Sequence of chain 31.C:
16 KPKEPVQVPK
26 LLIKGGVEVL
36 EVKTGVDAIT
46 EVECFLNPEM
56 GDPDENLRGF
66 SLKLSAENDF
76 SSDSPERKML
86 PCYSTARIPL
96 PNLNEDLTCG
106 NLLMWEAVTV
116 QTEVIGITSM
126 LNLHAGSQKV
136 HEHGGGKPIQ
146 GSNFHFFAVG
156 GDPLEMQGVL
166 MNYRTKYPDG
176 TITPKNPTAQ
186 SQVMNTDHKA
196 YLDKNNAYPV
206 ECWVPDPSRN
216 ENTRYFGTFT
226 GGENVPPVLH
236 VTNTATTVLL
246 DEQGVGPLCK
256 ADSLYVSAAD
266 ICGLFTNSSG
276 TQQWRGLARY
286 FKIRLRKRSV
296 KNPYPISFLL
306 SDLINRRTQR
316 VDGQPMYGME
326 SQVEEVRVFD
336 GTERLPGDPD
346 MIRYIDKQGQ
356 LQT

Binding-site contacts:
Ligand atom C6 contacts residue ASN272 of chain 31.B at 3.6 Å.
Ligand atom O10 contacts residue PHE75 of chain 31.C at 3.0 Å.
Ligand atom C10 contacts residue GLN278 of chain 31.B at 4.0 Å.
Ligand atom C11 contacts residue HIS138 of chain 31.A at 3.5 Å.
Ligand atom C1 contacts residue LYS68 of chain 31.B at 3.7 Å.
Ligand atom O1B contacts residue ASN272 of chain 31.B at 3.4 Å (h-bond).
Ligand atom C1 contacts residue SER274 of chain 31.B at 3.7 Å.
Ligand atom C11 contacts residue PHE75 of chain 31.C at 2.3 Å (hydrophobic).
Ligand atom O1A contacts residue LYS68 of chain 31.B at 2.9 Å.
Ligand atom O1A contacts residue SER274 of chain 31.B at 2.6 Å (h-bond).
Ligand atom C11 contacts residue SER274 of chain 31.B at 4.0 Å.
Ligand atom C9 contacts residue LYS68 of chain 31.B at 3.8 Å.
Ligand atom C8 contacts residue GLN278 of chain 31.B at 3.6 Å.
Ligand atom O9 contacts residue LYS68 of chain 31.B at 2.9 Å (salt-bridge).
Ligand atom O8 contacts residue LYS68 of chain 31.B at 3.4 Å.
Ligand atom O8 contacts residue ASN272 of chain 31.B at 3.5 Å (h-bond).
Ligand atom C11 contacts residue ASN272 of chain 31.B at 3.6 Å.
Ligand atom O1B contacts residue THR276 of chain 31.B at 3.7 Å.
Ligand atom C5 contacts residue ASN272 of chain 31.B at 4.1 Å.
Ligand atom C4 contacts residue ASN272 of chain 31.B at 4.1 Å.
Ligand atom C11 contacts residue GLN278 of chain 31.B at 3.5 Å.
Ligand atom C11 contacts residue PHE65 of chain 31.B at 3.8 Å (hydrophobic).
Ligand atom O8 contacts residue GLN278 of chain 31.B at 3.5 Å (h-bond).
Ligand atom C11 contacts residue THR276 of chain 31.B at 3.3 Å.
Ligand atom C10 contacts residue ASN272 of chain 31.B at 4.0 Å.
Ligand atom C9 contacts residue LEU67 of chain 31.B at 4.1 Å (hydrophobic).
Ligand atom C11 contacts residue PHE270 of chain 31.B at 3.8 Å (hydrophobic).
Ligand atom N5 contacts residue ASN272 of chain 31.B at 3.2 Å (h-bond).
Ligand atom O9 contacts residue LEU67 of chain 31.B at 3.3 Å.
Ligand atom C9 contacts residue GLN278 of chain 31.B at 3.2 Å.
Ligand atom O10 contacts residue LEU62 of chain 31.B at 4.0 Å.
Ligand atom C10 contacts residue PHE75 of chain 31.C at 3.1 Å (hydrophobic).
Ligand atom C11 contacts residue LEU62 of chain 31.B at 4.1 Å (hydrophobic).
Ligand atom O1B contacts residue LYS68 of chain 31.B at 3.9 Å.
Ligand atom O1B contacts residue SER274 of chain 31.B at 4.1 Å.
Ligand atom C1 contacts residue ASN272 of chain 31.B at 3.8 Å.
Ligand atom O9 contacts residue GLN278 of chain 31.B at 4.0 Å.
Ligand atom O7 contacts residue LEU62 of chain 31.B at 3.8 Å.
Ligand atom C7 contacts residue GLN278 of chain 31.B at 3.8 Å.
Ligand atom N5 contacts residue GLN278 of chain 31.B at 3.9 Å.

This small molecule binds to this protein.
Small molecule (SMILES): CC(=O)N[C@H]1[C@H]([C@H](O)[C@H](O)CO)O[C@@](O[C@H](CO)[C@@H](O)[C@@H]2O[C@@H](C(=O)O)C[C@H](O)[C@H]2NC(C)=O)(C(=O)O)C[C@@H]1O

Sequence of chain 31.A:
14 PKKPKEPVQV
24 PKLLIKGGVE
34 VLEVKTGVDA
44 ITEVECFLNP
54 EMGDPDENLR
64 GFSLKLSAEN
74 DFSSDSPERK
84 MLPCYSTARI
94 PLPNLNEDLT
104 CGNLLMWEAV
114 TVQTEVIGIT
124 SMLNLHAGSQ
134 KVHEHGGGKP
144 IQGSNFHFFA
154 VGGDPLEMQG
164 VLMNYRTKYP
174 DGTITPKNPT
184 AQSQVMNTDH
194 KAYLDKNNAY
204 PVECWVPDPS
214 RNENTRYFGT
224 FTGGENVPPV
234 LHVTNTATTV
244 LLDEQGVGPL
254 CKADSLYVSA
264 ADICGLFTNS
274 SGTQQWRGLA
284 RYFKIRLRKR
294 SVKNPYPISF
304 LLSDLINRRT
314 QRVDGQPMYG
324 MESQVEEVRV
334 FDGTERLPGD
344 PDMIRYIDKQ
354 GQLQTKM

Sequence of chain 31.B:
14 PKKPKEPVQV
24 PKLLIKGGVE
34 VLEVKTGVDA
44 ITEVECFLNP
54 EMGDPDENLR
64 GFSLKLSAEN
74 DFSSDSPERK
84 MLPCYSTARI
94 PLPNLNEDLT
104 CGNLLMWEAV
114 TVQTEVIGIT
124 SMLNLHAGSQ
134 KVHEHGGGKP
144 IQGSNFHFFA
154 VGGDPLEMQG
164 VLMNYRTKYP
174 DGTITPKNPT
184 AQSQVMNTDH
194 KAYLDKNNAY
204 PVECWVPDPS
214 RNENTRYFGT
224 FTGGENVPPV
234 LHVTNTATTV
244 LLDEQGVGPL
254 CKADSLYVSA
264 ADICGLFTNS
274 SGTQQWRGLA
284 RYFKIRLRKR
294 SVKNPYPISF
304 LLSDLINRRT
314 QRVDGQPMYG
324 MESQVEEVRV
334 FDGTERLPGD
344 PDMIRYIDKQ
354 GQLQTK